This protein binds this small molecule.
Small molecule (SMILES): c1cc(SSc2ccncc2)ccn1

Sequence of chain 1.A:
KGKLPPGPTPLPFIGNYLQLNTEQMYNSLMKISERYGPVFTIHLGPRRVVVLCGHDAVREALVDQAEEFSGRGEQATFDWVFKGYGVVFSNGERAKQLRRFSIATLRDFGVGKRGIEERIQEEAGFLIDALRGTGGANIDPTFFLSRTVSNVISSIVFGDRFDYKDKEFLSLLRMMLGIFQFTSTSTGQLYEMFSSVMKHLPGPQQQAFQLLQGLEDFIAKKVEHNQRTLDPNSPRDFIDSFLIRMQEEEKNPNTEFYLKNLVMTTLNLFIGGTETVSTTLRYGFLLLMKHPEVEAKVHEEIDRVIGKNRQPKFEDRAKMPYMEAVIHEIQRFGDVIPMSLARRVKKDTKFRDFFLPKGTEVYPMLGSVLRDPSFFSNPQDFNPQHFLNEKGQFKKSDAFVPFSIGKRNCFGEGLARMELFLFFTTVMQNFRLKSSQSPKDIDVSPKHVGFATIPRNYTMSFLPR

Binding-site contacts:
Ligand atom S_1 contacts residue PHE187 of chain 1.A at 4.0 Å.
Ligand atom C6 contacts residue ILE278 of chain 1.A at 4.2 Å (hydrophobic).
Ligand atom N_2 contacts residue ILE278 of chain 1.A at 4.2 Å.
Ligand atom N_1 contacts residue HEM1 of chain 1.G at 2.3 Å.
Ligand atom S_2 contacts residue PHE85 of chain 1.A at 3.9 Å.
Ligand atom C8 contacts residue GLY279 of chain 1.A at 4.3 Å.
Ligand atom C7 contacts residue GLY279 of chain 1.A at 4.5 Å.
Ligand atom C1 contacts residue THR283 of chain 1.A at 3.3 Å.
Ligand atom C3 contacts residue LEU348 of chain 1.A at 3.8 Å (hydrophobic).
Ligand atom S_1 contacts residue ILE278 of chain 1.A at 4.5 Å.
Ligand atom C10 contacts residue ILE278 of chain 1.A at 3.9 Å (hydrophobic).
Ligand atom C9 contacts residue ILE278 of chain 1.A at 3.6 Å (hydrophobic).
Ligand atom N_2 contacts residue PHE89 of chain 1.A at 3.9 Å.
Ligand atom C9 contacts residue ASN275 of chain 1.A at 3.6 Å.
Ligand atom S_2 contacts residue PHE458 of chain 1.A at 3.6 Å.
Ligand atom C10 contacts residue PHE85 of chain 1.A at 3.4 Å (hydrophobic).
Ligand atom N_1 contacts residue THR283 of chain 1.A at 4.3 Å.
Ligand atom N_2 contacts residue ASN275 of chain 1.A at 2.8 Å (h-bond).
Ligand atom C5 contacts residue THR283 of chain 1.A at 3.4 Å.
Ligand atom C2 contacts residue HEM1 of chain 1.G at 3.0 Å.
Ligand atom S_1 contacts residue PHE458 of chain 1.A at 4.0 Å.
Ligand atom C3 contacts residue HEM1 of chain 1.G at 4.3 Å.
Ligand atom C4 contacts residue THR283 of chain 1.A at 3.9 Å.
Ligand atom C6 contacts residue PHE85 of chain 1.A at 4.4 Å (hydrophobic).
Ligand atom C4 contacts residue GLY279 of chain 1.A at 4.3 Å.
Ligand atom N_2 contacts residue VAL95 of chain 1.A at 4.2 Å.
Ligand atom C8 contacts residue VAL95 of chain 1.A at 3.5 Å (hydrophobic).
Ligand atom C7 contacts residue VAL95 of chain 1.A at 4.2 Å (hydrophobic).
Ligand atom N_2 contacts residue LEU274 of chain 1.A at 4.4 Å.
Ligand atom C7 contacts residue ASN275 of chain 1.A at 4.3 Å.
Ligand atom C1 contacts residue HEM1 of chain 1.G at 3.2 Å.
Ligand atom C9 contacts residue PHE85 of chain 1.A at 4.0 Å (hydrophobic).
Ligand atom C8 contacts residue ASN275 of chain 1.A at 3.4 Å.
Ligand atom C9 contacts residue PHE96 of chain 1.A at 4.4 Å (hydrophobic).
Ligand atom C5 contacts residue GLY279 of chain 1.A at 3.4 Å.
Ligand atom C1 contacts residue GLY279 of chain 1.A at 3.3 Å.
Ligand atom C9 contacts residue PHE89 of chain 1.A at 3.6 Å (hydrophobic).
Ligand atom C2 contacts residue LEU348 of chain 1.A at 4.0 Å (hydrophobic).